A small-molecule ligand and the protein it binds are described below.
Small molecule (SMILES): O=c1ccn([C@@H]2O[C@H](CO[P](=O)(O)O[P](=O)(O)O[C@H]3O[C@H](CO)[C@@H](O)[C@H](O)[C@H]3O)[C@@H](O)[C@H]2O)c(=O)[nH]1

Binding-site contacts:
Ligand atom O2 contacts residue PHE226 of chain 1.B at 2.9 Å (h-bond).
Ligand atom O4 contacts residue PHE226 of chain 1.B at 3.3 Å.
Ligand atom C2' contacts residue NAI1 of chain 1.I at 3.2 Å.
Ligand atom O3C contacts residue GLY237 of chain 1.B at 3.5 Å.
Ligand atom C5 contacts residue ASN206 of chain 1.B at 3.4 Å.
Ligand atom O6' contacts residue PHE186 of chain 1.B at 3.5 Å (h-bond).
Ligand atom C5 contacts residue PHE226 of chain 1.B at 3.3 Å (hydrophobic).
Ligand atom O6' contacts residue ASN187 of chain 1.B at 2.6 Å (h-bond).
Ligand atom O2' contacts residue LYS92 of chain 1.B at 3.3 Å (salt-bridge).
Ligand atom O4' contacts residue SER132 of chain 1.B at 2.5 Å (h-bond).
Ligand atom O3' contacts residue LYS92 of chain 1.B at 2.8 Å (salt-bridge).
Ligand atom O2C contacts residue ASP303 of chain 1.B at 2.7 Å (salt-bridge).
Ligand atom C2 contacts residue PHE226 of chain 1.B at 3.3 Å (hydrophobic).
Ligand atom N3 contacts residue ASN224 of chain 1.B at 2.8 Å (h-bond).
Ligand atom O2B contacts residue ASN187 of chain 1.B at 3.0 Å (h-bond).
Ligand atom O2 contacts residue ASN224 of chain 1.B at 3.6 Å (h-bond).
Ligand atom O4C contacts residue VAL277 of chain 1.B at 3.5 Å.
Ligand atom O2 contacts residue VAL225 of chain 1.B at 3.4 Å.
Ligand atom O2A contacts residue ASN207 of chain 1.B at 3.5 Å (h-bond).
Ligand atom O2B contacts residue ARG239 of chain 1.B at 2.7 Å (salt-bridge).
Ligand atom O3' contacts residue TYR157 of chain 1.B at 2.9 Å (h-bond).
Ligand atom O1B contacts residue ARG300 of chain 1.B at 2.9 Å (salt-bridge).
Ligand atom O4 contacts residue ASN224 of chain 1.B at 3.5 Å (h-bond).
Ligand atom O1A contacts residue LEU208 of chain 1.B at 3.0 Å (h-bond).
Ligand atom C4' contacts residue NAI1 of chain 1.I at 3.4 Å.
Ligand atom O2A contacts residue ARG300 of chain 1.B at 2.9 Å (salt-bridge).
Ligand atom C5C contacts residue TYR241 of chain 1.B at 3.5 Å (hydrophobic).
Ligand atom O2A contacts residue ASN206 of chain 1.B at 3.4 Å (h-bond).
Ligand atom C1' contacts residue ASN187 of chain 1.B at 3.6 Å.
Ligand atom O2' contacts residue ASN207 of chain 1.B at 2.8 Å (h-bond).
Ligand atom O5' contacts residue ASN187 of chain 1.B at 3.3 Å (h-bond).
Ligand atom N3 contacts residue PHE226 of chain 1.B at 3.2 Å.
Ligand atom N1 contacts residue PHE226 of chain 1.B at 3.5 Å.
Ligand atom C4 contacts residue PHE226 of chain 1.B at 3.0 Å (hydrophobic).
Ligand atom O3A contacts residue ASN187 of chain 1.B at 3.2 Å (h-bond).
Ligand atom O4' contacts residue THR134 of chain 1.B at 3.2 Å.
Ligand atom O1A contacts residue ASN207 of chain 1.B at 3.0 Å (h-bond).
Ligand atom O4' contacts residue TYR157 of chain 1.B at 3.0 Å.
Ligand atom O4C contacts residue LEU208 of chain 1.B at 3.5 Å.
Ligand atom C6' contacts residue PHE186 of chain 1.B at 3.1 Å (hydrophobic).

Sequence of chain 1.B:
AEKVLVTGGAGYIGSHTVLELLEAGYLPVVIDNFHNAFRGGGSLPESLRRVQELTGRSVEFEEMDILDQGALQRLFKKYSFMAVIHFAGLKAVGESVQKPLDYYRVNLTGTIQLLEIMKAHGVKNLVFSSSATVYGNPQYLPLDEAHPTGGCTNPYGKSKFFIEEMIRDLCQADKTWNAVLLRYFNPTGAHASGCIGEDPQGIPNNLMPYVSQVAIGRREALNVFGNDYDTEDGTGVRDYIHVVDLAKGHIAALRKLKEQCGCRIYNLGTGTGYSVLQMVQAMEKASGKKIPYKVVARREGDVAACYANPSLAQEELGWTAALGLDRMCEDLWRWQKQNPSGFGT